Binding-site contacts:
Ligand atom O5 contacts residue ASN280 of chain 12.E at 2.4 Å (h-bond).
Ligand atom C8 contacts residue GLY296 of chain 12.E at 4.4 Å.
Ligand atom C7 contacts residue ASN280 of chain 12.E at 3.9 Å.
Ligand atom C8 contacts residue ARG324 of chain 12.E at 4.2 Å.
Ligand atom O7 contacts residue ASN280 of chain 12.E at 4.4 Å.
Ligand atom N2 contacts residue ASN280 of chain 12.E at 2.9 Å (h-bond).
Ligand atom C2 contacts residue ASN280 of chain 12.E at 2.5 Å.
Ligand atom C1 contacts residue ASN280 of chain 12.E at 1.4 Å.
Ligand atom C5 contacts residue ASN280 of chain 12.E at 3.7 Å.
Ligand atom C4 contacts residue ASN280 of chain 12.E at 4.2 Å.
Ligand atom C3 contacts residue ASN280 of chain 12.E at 3.8 Å.

This protein binds this small molecule.
Small molecule (SMILES): CC(=O)N[C@H]1[C@H](O[C@H]2[C@H](O)[C@@H](NC(C)=O)CO[C@@H]2CO)O[C@H](CO)[C@@H](O)[C@@H]1O

Sequence of chain 12.E:
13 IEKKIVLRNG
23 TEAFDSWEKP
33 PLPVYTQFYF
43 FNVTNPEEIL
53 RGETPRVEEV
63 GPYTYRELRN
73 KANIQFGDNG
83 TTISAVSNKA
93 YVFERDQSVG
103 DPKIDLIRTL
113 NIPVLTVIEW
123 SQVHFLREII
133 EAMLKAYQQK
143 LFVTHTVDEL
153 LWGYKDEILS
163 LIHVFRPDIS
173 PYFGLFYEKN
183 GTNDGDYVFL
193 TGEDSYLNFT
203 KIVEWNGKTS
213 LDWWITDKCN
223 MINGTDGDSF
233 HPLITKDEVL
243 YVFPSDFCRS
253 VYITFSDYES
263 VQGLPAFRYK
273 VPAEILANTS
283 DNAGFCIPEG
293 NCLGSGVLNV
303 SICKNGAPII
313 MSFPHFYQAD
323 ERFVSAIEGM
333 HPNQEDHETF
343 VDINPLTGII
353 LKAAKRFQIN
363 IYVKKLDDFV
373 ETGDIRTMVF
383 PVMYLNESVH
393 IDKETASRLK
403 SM